A small-molecule ligand and the protein it binds are described below.
Small molecule (SMILES): COC(=O)c1c(O)cc(O)c(C(=O)OC)c1CCc1nccn1Cc1ccccc1

Sequence of chain 1.A:
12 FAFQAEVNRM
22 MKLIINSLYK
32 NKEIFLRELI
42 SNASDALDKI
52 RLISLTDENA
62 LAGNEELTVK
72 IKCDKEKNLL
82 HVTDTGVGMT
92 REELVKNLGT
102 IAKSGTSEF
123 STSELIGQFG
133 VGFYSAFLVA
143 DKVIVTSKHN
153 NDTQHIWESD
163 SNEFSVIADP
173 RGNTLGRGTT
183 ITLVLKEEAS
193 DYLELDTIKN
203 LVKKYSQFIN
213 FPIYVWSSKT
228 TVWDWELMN

Binding-site contacts:
Ligand atom CAI contacts residue ASP85 of chain 1.A at 3.5 Å.
Ligand atom OAG contacts residue ILE183 of chain 1.A at 3.5 Å.
Ligand atom CBC contacts residue ASN98 of chain 1.A at 3.6 Å.
Ligand atom OAD contacts residue ASN43 of chain 1.A at 3.7 Å.
Ligand atom OAJ contacts residue ALA47 of chain 1.A at 3.3 Å.
Ligand atom CAO contacts residue VAL88 of chain 1.A at 3.8 Å (hydrophobic).
Ligand atom CAO contacts residue MET90 of chain 1.A at 3.7 Å (hydrophobic).
Ligand atom CBB contacts residue ASN98 of chain 1.A at 3.6 Å.
Ligand atom CBA contacts residue LEU99 of chain 1.A at 3.9 Å (hydrophobic).
Ligand atom CAX contacts residue PHE131 of chain 1.A at 3.5 Å (hydrophobic).
Ligand atom CAV contacts residue ASN98 of chain 1.A at 3.5 Å.
Ligand atom OAJ contacts residue ASP85 of chain 1.A at 2.8 Å (salt-bridge).
Ligand atom CAU contacts residue PHE131 of chain 1.A at 3.6 Å (hydrophobic).
Ligand atom CAR contacts residue PHE131 of chain 1.A at 3.6 Å (hydrophobic).
Ligand atom OAM contacts residue THR181 of chain 1.A at 2.6 Å (h-bond).
Ligand atom NAW contacts residue PHE131 of chain 1.A at 3.5 Å.
Ligand atom OAJ contacts residue THR181 of chain 1.A at 3.4 Å.
Ligand atom CAZ contacts residue LEU99 of chain 1.A at 3.5 Å (hydrophobic).
Ligand atom CAI contacts residue THR181 of chain 1.A at 3.8 Å.
Ligand atom CAH contacts residue ASP85 of chain 1.A at 3.6 Å.
Ligand atom CAO contacts residue GLY89 of chain 1.A at 3.6 Å.
Ligand atom CAF contacts residue ILE183 of chain 1.A at 3.8 Å (hydrophobic).
Ligand atom CBC contacts residue MET90 of chain 1.A at 3.8 Å (hydrophobic).
Ligand atom CBD contacts residue MET90 of chain 1.A at 3.5 Å (hydrophobic).
Ligand atom NAT contacts residue PHE131 of chain 1.A at 3.5 Å.
Ligand atom OAG contacts residue ASN43 of chain 1.A at 3.8 Å.
Ligand atom CBD contacts residue ASN98 of chain 1.A at 3.7 Å.
Ligand atom OAN contacts residue ALA47 of chain 1.A at 3.7 Å.
Ligand atom CAL contacts residue MET90 of chain 1.A at 3.9 Å (hydrophobic).
Ligand atom CAQ contacts residue MET90 of chain 1.A at 3.7 Å (hydrophobic).
Ligand atom CAL contacts residue THR181 of chain 1.A at 3.6 Å.
Ligand atom CAV contacts residue PHE131 of chain 1.A at 3.5 Å (hydrophobic).
Ligand atom CBB contacts residue TRP159 of chain 1.A at 3.7 Å (hydrophobic).
Ligand atom CBA contacts residue TRP159 of chain 1.A at 3.8 Å (hydrophobic).
Ligand atom CAO contacts residue ALA47 of chain 1.A at 3.9 Å (hydrophobic).
Ligand atom CAF contacts residue ASN43 of chain 1.A at 3.8 Å.
Ligand atom OAM contacts residue MET90 of chain 1.A at 3.3 Å.
Ligand atom CAS contacts residue PHE131 of chain 1.A at 3.6 Å (hydrophobic).
Ligand atom OAB contacts residue ILE183 of chain 1.A at 3.3 Å.
Ligand atom NAT contacts residue MET90 of chain 1.A at 3.9 Å.